This small molecule binds to this protein.
Small molecule (SMILES): Cn1cc(-c2ccnc(-n3ncc4cc(C(C)(C)C)cc(F)c4c3=O)c2CO)cc(NC(=O)[C@@H]2C[C@@H]2F)c1=O

Sequence of chain 1.A:
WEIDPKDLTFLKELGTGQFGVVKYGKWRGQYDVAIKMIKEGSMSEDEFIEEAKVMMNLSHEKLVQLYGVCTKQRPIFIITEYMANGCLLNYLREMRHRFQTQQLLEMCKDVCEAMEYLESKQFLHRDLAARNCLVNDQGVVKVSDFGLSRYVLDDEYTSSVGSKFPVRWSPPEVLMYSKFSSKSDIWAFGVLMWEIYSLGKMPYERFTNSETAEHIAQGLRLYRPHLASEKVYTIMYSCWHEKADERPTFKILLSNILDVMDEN

Binding-site contacts:
Ligand atom O41 contacts residue ASP148 of chain 1.A at 2.8 Å (salt-bridge).
Ligand atom C20 contacts residue LEU17 of chain 1.A at 3.6 Å (hydrophobic).
Ligand atom N28 contacts residue LEU137 of chain 1.A at 3.5 Å.
Ligand atom O33 contacts residue LEU17 of chain 1.A at 3.7 Å.
Ligand atom C11 contacts residue LYS39 of chain 1.A at 3.6 Å.
Ligand atom F16 contacts residue PHE22 of chain 1.A at 3.3 Å.
Ligand atom C14 contacts residue ASP148 of chain 1.A at 3.5 Å.
Ligand atom C30 contacts residue ALA37 of chain 1.A at 3.5 Å (hydrophobic).
Ligand atom C34 contacts residue TYR85 of chain 1.A at 3.6 Å (hydrophobic).
Ligand atom C1 contacts residue TYR160 of chain 1.A at 3.7 Å (hydrophobic).
Ligand atom F39 contacts residue GLY89 of chain 1.A at 3.3 Å.
Ligand atom C34 contacts residue ALA87 of chain 1.A at 3.6 Å (hydrophobic).
Ligand atom N31 contacts residue MET86 of chain 1.A at 3.1 Å (h-bond).
Ligand atom C36 contacts residue TYR85 of chain 1.A at 3.5 Å (hydrophobic).
Ligand atom C30 contacts residue GLU84 of chain 1.A at 3.1 Å.
Ligand atom C6 contacts residue ASN135 of chain 1.A at 3.7 Å.
Ligand atom C3 contacts residue SER152 of chain 1.A at 3.7 Å.
Ligand atom O12 contacts residue LYS39 of chain 1.A at 2.8 Å (salt-bridge).
Ligand atom C11 contacts residue ASP148 of chain 1.A at 3.5 Å.
Ligand atom O27 contacts residue TYR85 of chain 1.A at 3.5 Å.
Ligand atom N22 contacts residue VAL25 of chain 1.A at 3.6 Å.
Ligand atom C13 contacts residue ASP148 of chain 1.A at 3.2 Å.
Ligand atom N22 contacts residue GLY20 of chain 1.A at 3.5 Å.
Ligand atom C30 contacts residue LEU137 of chain 1.A at 3.5 Å (hydrophobic).
Ligand atom C34 contacts residue GLY89 of chain 1.A at 3.7 Å.
Ligand atom F16 contacts residue LYS39 of chain 1.A at 3.2 Å.
Ligand atom C32 contacts residue MET86 of chain 1.A at 3.7 Å (hydrophobic).
Ligand atom O12 contacts residue VAL25 of chain 1.A at 3.7 Å.
Ligand atom O27 contacts residue MET86 of chain 1.A at 2.8 Å (h-bond).
Ligand atom O41 contacts residue SER147 of chain 1.A at 3.7 Å.
Ligand atom C21 contacts residue VAL25 of chain 1.A at 3.5 Å (hydrophobic).
Ligand atom C34 contacts residue MET86 of chain 1.A at 3.3 Å (hydrophobic).
Ligand atom C3 contacts residue VAL155 of chain 1.A at 3.7 Å (hydrophobic).
Ligand atom C7 contacts residue ASP148 of chain 1.A at 3.6 Å.
Ligand atom C30 contacts residue THR83 of chain 1.A at 3.5 Å.
Ligand atom C20 contacts residue VAL25 of chain 1.A at 3.7 Å (hydrophobic).
Ligand atom C37 contacts residue GLY89 of chain 1.A at 3.5 Å.
Ligand atom C37 contacts residue ALA87 of chain 1.A at 3.4 Å (hydrophobic).
Ligand atom O41 contacts residue LYS39 of chain 1.A at 2.8 Å (salt-bridge).
Ligand atom C40 contacts residue ASP148 of chain 1.A at 3.4 Å.